The small molecule below binds the protein below.
Small molecule (SMILES): CC(=O)N[C@H]1[C@H](O[C@H]2[C@H](O)[C@@H](NC(C)=O)CO[C@@H]2CO)O[C@H](CO)[C@@H](O)[C@@H]1O

Binding-site contacts:
Ligand atom C7 contacts residue GLN390 of chain 1.B at 4.2 Å.
Ligand atom C4 contacts residue ASN94 of chain 1.B at 4.3 Å.
Ligand atom N2 contacts residue GLN390 of chain 1.B at 3.7 Å.
Ligand atom C7 contacts residue PHE93 of chain 1.B at 4.2 Å (hydrophobic).
Ligand atom O7 contacts residue GLN390 of chain 1.B at 4.0 Å.
Ligand atom C3 contacts residue ASN94 of chain 1.B at 3.9 Å.
Ligand atom O7 contacts residue ASN94 of chain 1.B at 3.7 Å.
Ligand atom C7 contacts residue ALA92 of chain 1.B at 4.4 Å (hydrophobic).
Ligand atom O7 contacts residue PHE363 of chain 1.B at 4.3 Å.
Ligand atom C8 contacts residue ASN94 of chain 1.B at 4.0 Å.
Ligand atom C5 contacts residue ASN94 of chain 1.B at 3.5 Å.
Ligand atom N2 contacts residue ASN94 of chain 1.B at 3.0 Å (h-bond).
Ligand atom O7 contacts residue ALA92 of chain 1.B at 3.2 Å.
Ligand atom O7 contacts residue PHE93 of chain 1.B at 3.2 Å (h-bond).
Ligand atom C2 contacts residue ASN94 of chain 1.B at 2.7 Å.
Ligand atom C1 contacts residue ASN94 of chain 1.B at 1.5 Å.
Ligand atom O5 contacts residue ASN94 of chain 1.B at 2.4 Å (h-bond).
Ligand atom C7 contacts residue ASN94 of chain 1.B at 3.5 Å.

Sequence of chain 1.B:
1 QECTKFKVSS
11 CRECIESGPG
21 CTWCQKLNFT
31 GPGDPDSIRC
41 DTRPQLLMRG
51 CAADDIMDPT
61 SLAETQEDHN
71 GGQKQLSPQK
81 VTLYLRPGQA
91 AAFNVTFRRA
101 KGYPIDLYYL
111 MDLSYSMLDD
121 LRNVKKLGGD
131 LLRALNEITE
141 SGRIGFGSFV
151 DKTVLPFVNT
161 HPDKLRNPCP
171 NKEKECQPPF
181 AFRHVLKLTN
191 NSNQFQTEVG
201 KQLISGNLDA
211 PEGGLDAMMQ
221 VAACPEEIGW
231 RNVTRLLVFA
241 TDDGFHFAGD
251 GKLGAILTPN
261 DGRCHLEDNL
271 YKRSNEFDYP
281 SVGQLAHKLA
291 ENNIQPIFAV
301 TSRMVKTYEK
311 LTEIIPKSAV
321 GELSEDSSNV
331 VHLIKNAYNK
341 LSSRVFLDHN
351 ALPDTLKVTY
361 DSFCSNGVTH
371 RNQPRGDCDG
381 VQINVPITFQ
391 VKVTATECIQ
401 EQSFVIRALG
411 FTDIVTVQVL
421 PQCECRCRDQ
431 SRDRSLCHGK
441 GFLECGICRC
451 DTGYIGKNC